Binding-site contacts:
Ligand atom O7 contacts residue LYS220 of chain 33.E at 4.0 Å.
Ligand atom O6 contacts residue TYR243 of chain 33.E at 4.0 Å.
Ligand atom C3 contacts residue ASN225 of chain 33.E at 3.8 Å.
Ligand atom O3 contacts residue ASP283 of chain 33.E at 4.3 Å.
Ligand atom C6 contacts residue LYS220 of chain 33.E at 4.0 Å.
Ligand atom C5 contacts residue ASN225 of chain 33.E at 3.6 Å.
Ligand atom N2 contacts residue ASN225 of chain 33.E at 3.0 Å (h-bond).
Ligand atom C8 contacts residue ARG251 of chain 33.E at 3.5 Å.
Ligand atom C2 contacts residue ASP283 of chain 33.E at 3.8 Å.
Ligand atom C7 contacts residue ASN225 of chain 33.E at 3.1 Å.
Ligand atom C6 contacts residue ASP283 of chain 33.E at 3.8 Å.
Ligand atom O6 contacts residue ASP283 of chain 33.E at 3.8 Å.
Ligand atom C7 contacts residue ARG251 of chain 33.E at 4.0 Å.
Ligand atom C5 contacts residue MET223 of chain 33.E at 4.0 Å (hydrophobic).
Ligand atom O7 contacts residue SER252 of chain 33.E at 2.9 Å (h-bond).
Ligand atom C4 contacts residue LYS220 of chain 33.E at 3.4 Å.
Ligand atom O4 contacts residue LYS220 of chain 33.E at 4.2 Å.
Ligand atom C8 contacts residue SER252 of chain 33.E at 3.4 Å.
Ligand atom C5 contacts residue LYS220 of chain 33.E at 4.0 Å.
Ligand atom C8 contacts residue MET223 of chain 33.E at 3.3 Å (hydrophobic).
Ligand atom C3 contacts residue LYS220 of chain 33.E at 4.1 Å.
Ligand atom N2 contacts residue MET223 of chain 33.E at 3.8 Å.
Ligand atom O3 contacts residue LYS220 of chain 33.E at 3.8 Å.
Ligand atom C7 contacts residue MET223 of chain 33.E at 3.6 Å (hydrophobic).
Ligand atom C2 contacts residue LYS220 of chain 33.E at 3.8 Å.
Ligand atom O4 contacts residue MET223 of chain 33.E at 3.7 Å.
Ligand atom C7 contacts residue SER252 of chain 33.E at 3.5 Å.
Ligand atom O5 contacts residue LYS220 of chain 33.E at 3.4 Å.
Ligand atom C1 contacts residue LYS220 of chain 33.E at 4.0 Å.
Ligand atom C1 contacts residue LYS220 of chain 33.E at 4.2 Å.
Ligand atom C2 contacts residue ASN225 of chain 33.E at 2.5 Å.
Ligand atom C1 contacts residue ASN225 of chain 33.E at 1.4 Å.
Ligand atom O7 contacts residue ASN225 of chain 33.E at 2.9 Å (h-bond).
Ligand atom O7 contacts residue ARG251 of chain 33.E at 4.3 Å.
Ligand atom C4 contacts residue ASN225 of chain 33.E at 4.2 Å.
Ligand atom C3 contacts residue MET223 of chain 33.E at 3.7 Å (hydrophobic).
Ligand atom C4 contacts residue MET223 of chain 33.E at 4.0 Å (hydrophobic).
Ligand atom O7 contacts residue MET223 of chain 33.E at 3.5 Å.
Ligand atom O5 contacts residue ASN225 of chain 33.E at 2.3 Å (h-bond).
Ligand atom N2 contacts residue LYS220 of chain 33.E at 4.1 Å.

A small-molecule ligand and the protein it binds are described below.
Small molecule (SMILES): CC(=O)N[C@H]1[C@H](O[C@H]2[C@H](O)[C@@H](NC(C)=O)CO[C@@H]2CO)O[C@H](CO)[C@@H](O[C@@H]2O[C@H](CO)[C@@H](O)[C@H](O)[C@@H]2O)[C@@H]1O

Sequence of chain 33.E:
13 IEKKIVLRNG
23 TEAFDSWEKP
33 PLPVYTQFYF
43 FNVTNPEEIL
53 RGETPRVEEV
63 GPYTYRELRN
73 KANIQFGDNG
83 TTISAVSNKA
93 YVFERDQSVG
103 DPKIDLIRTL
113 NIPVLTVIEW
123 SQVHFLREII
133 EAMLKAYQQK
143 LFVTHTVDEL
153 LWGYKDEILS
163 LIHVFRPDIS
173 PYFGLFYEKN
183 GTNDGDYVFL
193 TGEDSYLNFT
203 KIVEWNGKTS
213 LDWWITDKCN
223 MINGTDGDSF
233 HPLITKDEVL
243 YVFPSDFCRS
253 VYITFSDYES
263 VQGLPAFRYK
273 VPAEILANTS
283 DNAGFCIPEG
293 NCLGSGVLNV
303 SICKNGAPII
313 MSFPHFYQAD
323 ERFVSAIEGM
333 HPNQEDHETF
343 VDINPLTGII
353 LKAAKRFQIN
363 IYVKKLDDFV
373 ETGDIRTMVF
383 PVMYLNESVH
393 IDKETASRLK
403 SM